Binding-site contacts:
Ligand atom CAB contacts residue TRP58 of chain 1.B at 4.1 Å (hydrophobic).
Ligand atom CAI contacts residue HIS215 of chain 1.B at 4.0 Å.
Ligand atom CAF contacts residue PRO33 of chain 1.A at 4.4 Å (hydrophobic).
Ligand atom CAA contacts residue PHE35 of chain 1.A at 4.0 Å (hydrophobic).
Ligand atom CAG contacts residue HIS215 of chain 1.B at 3.7 Å.
Ligand atom CAD contacts residue HIS215 of chain 1.B at 4.2 Å.
Ligand atom CAI contacts residue KCX176 of chain 1.B at 3.0 Å.
Ligand atom CAF contacts residue PHE35 of chain 1.A at 3.8 Å (hydrophobic).
Ligand atom OAH contacts residue HIS215 of chain 1.B at 4.0 Å.
Ligand atom CAA contacts residue VAL38 of chain 1.B at 4.0 Å (hydrophobic).
Ligand atom OAH contacts residue PHE35 of chain 1.A at 4.1 Å.
Ligand atom CAI contacts residue GLY34 of chain 1.A at 3.5 Å.
Ligand atom CAA contacts residue GLY34 of chain 1.A at 3.8 Å.
Ligand atom OAJ contacts residue KCX176 of chain 1.B at 2.6 Å (h-bond).
Ligand atom CAD contacts residue GLY34 of chain 1.A at 3.9 Å.
Ligand atom CAF contacts residue GLY34 of chain 1.A at 3.9 Å.
Ligand atom CAD contacts residue TRP58 of chain 1.B at 4.0 Å (hydrophobic).
Ligand atom NAK contacts residue HIS215 of chain 1.B at 3.2 Å.
Ligand atom CAG contacts residue KCX176 of chain 1.B at 4.4 Å.
Ligand atom OAH contacts residue KCX176 of chain 1.B at 3.4 Å (h-bond).
Ligand atom NAK contacts residue KCX176 of chain 1.B at 3.5 Å (h-bond).
Ligand atom CAG contacts residue GLY34 of chain 1.A at 4.2 Å.
Ligand atom CAD contacts residue VAL38 of chain 1.B at 4.5 Å (hydrophobic).
Ligand atom CAB contacts residue PRO33 of chain 1.A at 4.2 Å (hydrophobic).
Ligand atom CAC contacts residue TRP58 of chain 1.B at 3.6 Å (hydrophobic).
Ligand atom CAI contacts residue PHE35 of chain 1.A at 4.5 Å (hydrophobic).
Ligand atom CAB contacts residue GLY34 of chain 1.A at 3.8 Å.
Ligand atom CAC contacts residue GLY34 of chain 1.A at 3.8 Å.
Ligand atom CAE contacts residue HIS215 of chain 1.B at 4.4 Å.
Ligand atom CAE contacts residue GLY34 of chain 1.A at 3.9 Å.
Ligand atom OAH contacts residue GLY34 of chain 1.A at 3.0 Å (h-bond).
Ligand atom CAG contacts residue VAL38 of chain 1.B at 4.1 Å (hydrophobic).
Ligand atom OAJ contacts residue PHE35 of chain 1.A at 3.8 Å.
Ligand atom OAJ contacts residue GLY184 of chain 1.B at 3.5 Å.
Ligand atom OAL contacts residue KCX176 of chain 1.B at 3.7 Å.
Ligand atom CAE contacts residue VAL38 of chain 1.B at 3.9 Å (hydrophobic).
Ligand atom OAJ contacts residue GLY34 of chain 1.A at 3.1 Å (h-bond).
Ligand atom OAL contacts residue HIS215 of chain 1.B at 3.7 Å.
Ligand atom CAF contacts residue VAL38 of chain 1.B at 3.7 Å (hydrophobic).
Ligand atom CAA contacts residue PRO33 of chain 1.A at 3.8 Å (hydrophobic).

Sequence of chain 1.B:
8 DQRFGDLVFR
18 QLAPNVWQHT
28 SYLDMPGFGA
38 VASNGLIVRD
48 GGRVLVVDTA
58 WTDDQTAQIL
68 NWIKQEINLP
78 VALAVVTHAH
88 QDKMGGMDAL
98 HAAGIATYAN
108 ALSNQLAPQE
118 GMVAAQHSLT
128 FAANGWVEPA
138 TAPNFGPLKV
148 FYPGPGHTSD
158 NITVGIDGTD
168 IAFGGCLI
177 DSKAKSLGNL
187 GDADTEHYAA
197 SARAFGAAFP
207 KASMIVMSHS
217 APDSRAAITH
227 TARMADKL

This small molecule binds to this protein.
Small molecule (SMILES): O=C(NO)OCc1ccccc1

Sequence of chain 1.A:
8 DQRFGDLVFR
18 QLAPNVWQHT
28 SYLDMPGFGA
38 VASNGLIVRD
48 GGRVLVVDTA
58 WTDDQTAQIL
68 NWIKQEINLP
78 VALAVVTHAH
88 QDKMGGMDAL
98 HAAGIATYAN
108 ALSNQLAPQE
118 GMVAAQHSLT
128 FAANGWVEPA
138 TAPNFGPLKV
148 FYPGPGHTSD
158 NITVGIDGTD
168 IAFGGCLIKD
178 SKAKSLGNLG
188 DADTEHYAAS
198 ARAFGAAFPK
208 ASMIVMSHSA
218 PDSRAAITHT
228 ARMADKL